Binding-site contacts:
Ligand atom P contacts residue HIS456 of chain 1.B at 4.0 Å.
Ligand atom O2' contacts residue ARG476 of chain 1.A at 3.2 Å (salt-bridge).
Ligand atom C3' contacts residue MG1 of chain 1.W at 3.4 Å.
Ligand atom C3' contacts residue ASP515 of chain 1.A at 3.3 Å.
Ligand atom O3' contacts residue ASP513 of chain 1.A at 3.0 Å (salt-bridge).
Ligand atom C4' contacts residue HIS456 of chain 1.B at 3.4 Å.
Ligand atom C3' contacts residue ASP513 of chain 1.A at 3.8 Å.
Ligand atom OP2 contacts residue GLU504 of chain 1.B at 3.5 Å (salt-bridge).
Ligand atom C5' contacts residue GLN708 of chain 1.B at 3.7 Å.
Ligand atom C5' contacts residue GLY453 of chain 1.B at 3.7 Å.
Ligand atom C4' contacts residue MG1 of chain 1.W at 3.9 Å.
Ligand atom C4' contacts residue ASP515 of chain 1.A at 3.5 Å.
Ligand atom OP1 contacts residue GLY453 of chain 1.B at 3.1 Å.
Ligand atom O3' contacts residue LYS911 of chain 1.B at 3.9 Å.
Ligand atom O3' contacts residue MG1 of chain 1.W at 2.1 Å.
Ligand atom C8 contacts residue HIS1029 of chain 1.B at 3.5 Å.
Ligand atom OP1 contacts residue GLU504 of chain 1.B at 3.9 Å.
Ligand atom OP1 contacts residue ALA452 of chain 1.B at 3.5 Å.
Ligand atom O2' contacts residue HIS456 of chain 1.B at 3.1 Å.
Ligand atom N7 contacts residue HIS1029 of chain 1.B at 3.4 Å.
Ligand atom C2' contacts residue ASP515 of chain 1.A at 3.5 Å.
Ligand atom C4' contacts residue HIS1029 of chain 1.B at 4.0 Å.
Ligand atom C2' contacts residue HIS456 of chain 1.B at 4.0 Å.
Ligand atom OP1 contacts residue ALA704 of chain 1.B at 3.8 Å.
Ligand atom O3' contacts residue ASP511 of chain 1.A at 3.1 Å (salt-bridge).
Ligand atom OP1 contacts residue PRO503 of chain 1.B at 3.1 Å.
Ligand atom C2' contacts residue ARG476 of chain 1.A at 3.8 Å.
Ligand atom OP1 contacts residue LYS919 of chain 1.B at 3.2 Å.
Ligand atom O3' contacts residue HIS456 of chain 1.B at 2.9 Å.
Ligand atom OP1 contacts residue HIS456 of chain 1.B at 4.0 Å.
Ligand atom OP2 contacts residue GLU504 of chain 1.B at 3.1 Å (salt-bridge).
Ligand atom C4' contacts residue ASP513 of chain 1.A at 3.5 Å.
Ligand atom OP1 contacts residue ALA507 of chain 1.B at 3.8 Å.
Ligand atom C3' contacts residue HIS456 of chain 1.B at 3.7 Å.
Ligand atom C5' contacts residue HIS456 of chain 1.B at 3.9 Å.
Ligand atom O2' contacts residue GLN708 of chain 1.B at 2.9 Å (h-bond).
Ligand atom O3' contacts residue ASP515 of chain 1.A at 2.5 Å (salt-bridge).
Ligand atom C5' contacts residue ASP513 of chain 1.A at 3.5 Å.
Ligand atom C2' contacts residue GLN708 of chain 1.B at 3.3 Å.
Ligand atom O2' contacts residue ASP515 of chain 1.A at 2.7 Å (salt-bridge).

Sequence of chain 1.B:
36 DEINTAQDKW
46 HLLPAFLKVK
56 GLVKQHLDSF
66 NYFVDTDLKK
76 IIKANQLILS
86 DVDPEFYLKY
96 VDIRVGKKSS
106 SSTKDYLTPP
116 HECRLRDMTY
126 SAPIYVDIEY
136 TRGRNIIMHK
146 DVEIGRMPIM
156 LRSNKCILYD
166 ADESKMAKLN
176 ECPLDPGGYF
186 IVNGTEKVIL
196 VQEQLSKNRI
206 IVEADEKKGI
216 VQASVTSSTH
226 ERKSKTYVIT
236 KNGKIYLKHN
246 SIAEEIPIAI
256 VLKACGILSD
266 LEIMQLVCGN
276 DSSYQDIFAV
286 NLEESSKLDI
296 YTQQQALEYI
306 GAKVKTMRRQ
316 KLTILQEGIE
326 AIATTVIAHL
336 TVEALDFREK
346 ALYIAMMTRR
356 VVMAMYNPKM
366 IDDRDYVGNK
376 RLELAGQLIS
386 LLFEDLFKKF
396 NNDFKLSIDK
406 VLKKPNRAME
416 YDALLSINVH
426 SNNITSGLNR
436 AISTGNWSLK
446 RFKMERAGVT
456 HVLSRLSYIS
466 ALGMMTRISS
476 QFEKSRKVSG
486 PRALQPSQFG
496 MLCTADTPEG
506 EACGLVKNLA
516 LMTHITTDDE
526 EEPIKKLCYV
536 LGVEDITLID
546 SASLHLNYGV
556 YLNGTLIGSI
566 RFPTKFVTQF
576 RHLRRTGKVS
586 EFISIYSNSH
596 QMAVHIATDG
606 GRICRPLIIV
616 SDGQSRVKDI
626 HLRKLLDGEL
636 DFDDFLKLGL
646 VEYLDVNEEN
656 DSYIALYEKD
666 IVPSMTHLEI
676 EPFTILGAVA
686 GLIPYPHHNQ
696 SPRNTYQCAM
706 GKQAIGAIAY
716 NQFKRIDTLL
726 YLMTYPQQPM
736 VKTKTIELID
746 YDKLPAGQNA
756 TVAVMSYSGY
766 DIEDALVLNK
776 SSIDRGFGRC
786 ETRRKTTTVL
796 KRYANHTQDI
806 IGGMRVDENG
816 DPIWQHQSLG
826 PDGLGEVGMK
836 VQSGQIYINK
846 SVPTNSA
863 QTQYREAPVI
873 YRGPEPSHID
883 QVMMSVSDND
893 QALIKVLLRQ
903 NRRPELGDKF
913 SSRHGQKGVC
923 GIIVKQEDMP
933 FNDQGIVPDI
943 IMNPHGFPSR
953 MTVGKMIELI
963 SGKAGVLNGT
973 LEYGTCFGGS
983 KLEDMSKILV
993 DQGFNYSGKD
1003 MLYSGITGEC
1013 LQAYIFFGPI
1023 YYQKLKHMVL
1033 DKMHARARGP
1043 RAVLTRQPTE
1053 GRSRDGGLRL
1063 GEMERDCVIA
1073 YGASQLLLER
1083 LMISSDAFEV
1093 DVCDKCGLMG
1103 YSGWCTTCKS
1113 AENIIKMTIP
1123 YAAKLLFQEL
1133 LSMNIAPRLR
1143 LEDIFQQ

Sequence of chain 1.A:
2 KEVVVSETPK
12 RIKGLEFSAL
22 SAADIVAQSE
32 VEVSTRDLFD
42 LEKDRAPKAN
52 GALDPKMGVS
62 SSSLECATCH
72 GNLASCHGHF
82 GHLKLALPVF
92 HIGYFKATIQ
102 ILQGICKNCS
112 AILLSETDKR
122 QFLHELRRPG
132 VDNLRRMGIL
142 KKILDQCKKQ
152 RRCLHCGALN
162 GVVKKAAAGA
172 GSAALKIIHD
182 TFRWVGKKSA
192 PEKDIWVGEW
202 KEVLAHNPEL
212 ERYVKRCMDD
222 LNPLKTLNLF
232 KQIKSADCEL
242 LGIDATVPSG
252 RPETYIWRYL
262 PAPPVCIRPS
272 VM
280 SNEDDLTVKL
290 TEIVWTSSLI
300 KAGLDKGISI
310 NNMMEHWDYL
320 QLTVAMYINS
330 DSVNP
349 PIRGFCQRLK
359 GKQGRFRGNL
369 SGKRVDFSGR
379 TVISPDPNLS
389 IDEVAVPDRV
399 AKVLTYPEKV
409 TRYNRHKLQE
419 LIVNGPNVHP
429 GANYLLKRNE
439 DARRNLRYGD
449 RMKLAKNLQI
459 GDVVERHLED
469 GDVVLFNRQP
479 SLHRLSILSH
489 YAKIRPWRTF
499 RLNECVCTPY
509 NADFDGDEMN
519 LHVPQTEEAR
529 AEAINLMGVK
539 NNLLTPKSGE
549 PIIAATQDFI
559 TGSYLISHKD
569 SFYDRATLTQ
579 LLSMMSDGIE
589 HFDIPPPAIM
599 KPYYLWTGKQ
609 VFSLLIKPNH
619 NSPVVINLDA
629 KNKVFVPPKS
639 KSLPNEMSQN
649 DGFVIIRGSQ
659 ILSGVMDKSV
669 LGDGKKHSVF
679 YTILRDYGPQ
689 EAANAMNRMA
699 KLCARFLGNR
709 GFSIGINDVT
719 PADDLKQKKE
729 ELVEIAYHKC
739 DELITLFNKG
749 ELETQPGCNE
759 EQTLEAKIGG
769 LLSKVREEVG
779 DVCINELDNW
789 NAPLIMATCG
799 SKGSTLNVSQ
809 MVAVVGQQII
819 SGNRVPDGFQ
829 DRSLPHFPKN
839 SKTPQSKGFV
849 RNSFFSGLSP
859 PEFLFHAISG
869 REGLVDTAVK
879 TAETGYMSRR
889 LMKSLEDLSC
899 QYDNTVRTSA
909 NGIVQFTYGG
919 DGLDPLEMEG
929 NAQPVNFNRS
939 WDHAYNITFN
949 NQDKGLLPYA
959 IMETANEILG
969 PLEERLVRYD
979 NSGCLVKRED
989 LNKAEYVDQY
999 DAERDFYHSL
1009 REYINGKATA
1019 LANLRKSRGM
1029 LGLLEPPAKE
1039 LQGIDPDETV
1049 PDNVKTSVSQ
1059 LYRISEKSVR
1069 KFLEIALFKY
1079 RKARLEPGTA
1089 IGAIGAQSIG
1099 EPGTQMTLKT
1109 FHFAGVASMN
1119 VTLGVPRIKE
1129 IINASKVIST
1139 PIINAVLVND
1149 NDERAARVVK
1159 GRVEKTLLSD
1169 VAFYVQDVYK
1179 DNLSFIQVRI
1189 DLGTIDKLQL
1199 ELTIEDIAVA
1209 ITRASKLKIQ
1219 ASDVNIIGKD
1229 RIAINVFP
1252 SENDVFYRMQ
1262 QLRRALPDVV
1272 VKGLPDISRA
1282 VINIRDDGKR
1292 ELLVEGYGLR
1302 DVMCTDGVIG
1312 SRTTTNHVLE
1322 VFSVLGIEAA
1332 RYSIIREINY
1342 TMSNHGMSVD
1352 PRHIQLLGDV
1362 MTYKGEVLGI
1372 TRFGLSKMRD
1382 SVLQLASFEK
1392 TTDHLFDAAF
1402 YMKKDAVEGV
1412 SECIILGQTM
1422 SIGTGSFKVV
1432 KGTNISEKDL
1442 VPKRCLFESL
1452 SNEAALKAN

This small molecule binds to this protein.
Small molecule (SMILES): Nc1nc(=O)c2ncn([C@@H]3O[C@H](CO[P](=O)(O)O[C@H]4[C@@H](O)[C@H](n5cnc6c(N)ncnc65)O[C@@H]4CO[P](=O)(O)O[C@H]4[C@@H](O)[C@H](n5cnc6c(=O)nc(N)[nH]c65)O[C@@H]4COP(=O)=O)[C@@H](O[P](=O)(O)OC[C@H]4O[C@@H](n5cnc6c(N)ncnc65)[C@H](O)[C@@H]4O[P](=O)(O)OC[C@H]4O[C@@H](n5cnc6c(=O)nc(N)[nH]c65)[C@H](O)[C@@H]4O[P](=O)(O)OC[C@H]4O[C@@H](n5cnc6c(=O)nc(N)[nH]c65)[C@H](O)[C@@H]4O[P](=O)(O)OC[C@H]4O[C@@H](n5cnc6c(N)ncnc65)[C@H](O)[C@@H]4O)[C@H]3O)c2[nH]1